Binding-site contacts:
Ligand atom C15 contacts residue ARG229 of chain 1.A at 4.1 Å.
Ligand atom C19 contacts residue THR233 of chain 1.A at 3.0 Å.
Ligand atom C20 contacts residue LEU232 of chain 1.A at 4.5 Å (hydrophobic).
Ligand atom C20 contacts residue THR233 of chain 1.A at 3.5 Å.
Ligand atom C12 contacts residue ARG229 of chain 1.A at 4.0 Å.
Ligand atom C03 contacts residue LYS200 of chain 1.A at 2.8 Å.
Ligand atom N18 contacts residue THR233 of chain 1.A at 3.8 Å.
Ligand atom N10 contacts residue ARG229 of chain 1.A at 4.4 Å.
Ligand atom N10 contacts residue THR233 of chain 1.A at 4.4 Å.
Ligand atom C07 contacts residue LEU232 of chain 1.A at 4.3 Å (hydrophobic).
Ligand atom C09 contacts residue THR236 of chain 1.A at 4.4 Å.
Ligand atom C14 contacts residue ARG229 of chain 1.A at 4.3 Å.
Ligand atom C06 contacts residue ARG229 of chain 1.A at 4.2 Å.
Ligand atom N18 contacts residue ARG229 of chain 1.A at 4.3 Å.
Ligand atom O05 contacts residue LYS200 of chain 1.A at 3.2 Å (salt-bridge).
Ligand atom C07 contacts residue LYS200 of chain 1.A at 3.9 Å.
Ligand atom C07 contacts residue THR236 of chain 1.A at 3.4 Å.
Ligand atom C08 contacts residue THR236 of chain 1.A at 3.2 Å.
Ligand atom C11 contacts residue ARG229 of chain 1.A at 4.1 Å.
Ligand atom C17 contacts residue ARG229 of chain 1.A at 4.1 Å.
Ligand atom C16 contacts residue ARG229 of chain 1.A at 4.0 Å.
Ligand atom C02 contacts residue LYS200 of chain 1.A at 1.4 Å.
Ligand atom C08 contacts residue LEU232 of chain 1.A at 4.2 Å (hydrophobic).
Ligand atom C20 contacts residue THR236 of chain 1.A at 4.2 Å.
Ligand atom C04 contacts residue LYS200 of chain 1.A at 3.4 Å.
Ligand atom C13 contacts residue ARG229 of chain 1.A at 4.0 Å.

Sequence of chain 1.A:
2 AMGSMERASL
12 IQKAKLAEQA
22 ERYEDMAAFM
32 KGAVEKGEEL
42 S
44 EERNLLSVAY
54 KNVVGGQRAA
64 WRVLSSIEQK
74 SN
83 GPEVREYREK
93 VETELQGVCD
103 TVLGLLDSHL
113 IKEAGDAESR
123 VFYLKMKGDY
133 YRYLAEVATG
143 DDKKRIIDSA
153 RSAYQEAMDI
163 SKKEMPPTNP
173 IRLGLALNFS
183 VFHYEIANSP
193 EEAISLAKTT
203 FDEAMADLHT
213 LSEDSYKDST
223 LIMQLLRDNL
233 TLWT

A protein and the small-molecule ligand that binds it are described below.
Small molecule (SMILES): O=Cc1ccc(-n2ccnc2-c2ccccc2)cc1O